The small molecule below binds the protein below.
Small molecule (SMILES): CC(=O)N[C@H]1[C@H](O[C@H]2[C@H](O)[C@@H](NC(C)=O)CO[C@@H]2CO)O[C@H](CO)[C@@H](O)[C@@H]1O

Binding-site contacts:
Ligand atom O7 contacts residue GLN299 of chain 1.E at 4.0 Å.
Ligand atom O5 contacts residue TYR317 of chain 1.E at 4.2 Å.
Ligand atom C2 contacts residue GLN299 of chain 1.E at 3.9 Å.
Ligand atom O4 contacts residue GLN299 of chain 1.E at 4.2 Å.
Ligand atom O7 contacts residue LYS301 of chain 1.E at 3.5 Å.
Ligand atom C6 contacts residue TYR317 of chain 1.E at 3.8 Å (hydrophobic).
Ligand atom C1 contacts residue ASN252 of chain 1.E at 1.4 Å.
Ligand atom C4 contacts residue ASN252 of chain 1.E at 4.2 Å.
Ligand atom C1 contacts residue TYR317 of chain 1.E at 4.2 Å (hydrophobic).
Ligand atom O5 contacts residue GLN299 of chain 1.E at 4.0 Å.
Ligand atom C6 contacts residue PHE297 of chain 1.E at 4.2 Å (hydrophobic).
Ligand atom O5 contacts residue ASN252 of chain 1.E at 2.3 Å (h-bond).
Ligand atom C4 contacts residue GLN299 of chain 1.E at 4.4 Å.
Ligand atom C7 contacts residue ILE319 of chain 1.E at 4.3 Å (hydrophobic).
Ligand atom N2 contacts residue ILE319 of chain 1.E at 4.0 Å.
Ligand atom C7 contacts residue TYR317 of chain 1.E at 4.1 Å (hydrophobic).
Ligand atom C5 contacts residue TYR317 of chain 1.E at 3.6 Å (hydrophobic).
Ligand atom O4 contacts residue TYR317 of chain 1.E at 3.9 Å.
Ligand atom O6 contacts residue PHE297 of chain 1.E at 4.1 Å.
Ligand atom O7 contacts residue TYR317 of chain 1.E at 3.3 Å (h-bond).
Ligand atom C8 contacts residue ASN252 of chain 1.E at 4.4 Å.
Ligand atom O7 contacts residue ASN252 of chain 1.E at 3.4 Å (h-bond).
Ligand atom C7 contacts residue ASN252 of chain 1.E at 3.3 Å.
Ligand atom N2 contacts residue ASN252 of chain 1.E at 2.9 Å (h-bond).
Ligand atom C1 contacts residue GLN299 of chain 1.E at 4.3 Å.
Ligand atom C3 contacts residue ASN252 of chain 1.E at 3.8 Å.
Ligand atom C5 contacts residue ASN252 of chain 1.E at 3.6 Å.
Ligand atom O5 contacts residue PHE297 of chain 1.E at 4.1 Å.
Ligand atom C2 contacts residue ASN252 of chain 1.E at 2.5 Å.
Ligand atom C8 contacts residue ILE319 of chain 1.E at 3.6 Å (hydrophobic).

Sequence of chain 1.E:
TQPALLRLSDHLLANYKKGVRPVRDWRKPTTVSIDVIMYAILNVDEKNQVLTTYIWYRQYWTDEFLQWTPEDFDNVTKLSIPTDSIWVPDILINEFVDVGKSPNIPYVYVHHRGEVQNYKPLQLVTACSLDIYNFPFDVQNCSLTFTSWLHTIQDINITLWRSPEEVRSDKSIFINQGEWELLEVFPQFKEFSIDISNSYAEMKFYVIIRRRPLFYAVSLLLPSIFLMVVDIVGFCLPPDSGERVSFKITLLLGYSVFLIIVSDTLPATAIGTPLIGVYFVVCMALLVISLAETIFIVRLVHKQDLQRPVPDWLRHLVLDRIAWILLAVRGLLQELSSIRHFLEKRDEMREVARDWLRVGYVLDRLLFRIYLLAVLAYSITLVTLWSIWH